Sequence of chain 1.M:
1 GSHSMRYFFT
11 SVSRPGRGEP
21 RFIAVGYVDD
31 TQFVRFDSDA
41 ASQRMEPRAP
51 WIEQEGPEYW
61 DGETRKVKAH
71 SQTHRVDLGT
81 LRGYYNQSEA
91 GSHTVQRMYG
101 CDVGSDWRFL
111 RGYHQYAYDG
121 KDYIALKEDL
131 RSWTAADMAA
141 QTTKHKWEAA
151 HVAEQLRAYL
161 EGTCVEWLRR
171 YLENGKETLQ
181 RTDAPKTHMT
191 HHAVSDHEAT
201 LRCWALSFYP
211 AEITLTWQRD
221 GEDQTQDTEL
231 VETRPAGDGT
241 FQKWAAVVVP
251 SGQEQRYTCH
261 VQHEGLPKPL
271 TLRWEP

Binding-site contacts:
Ligand atom OXT contacts residue THR143 of chain 1.M at 3.0 Å (h-bond).
Ligand atom CE1 contacts residue TRP167 of chain 1.M at 3.5 Å (hydrophobic).
Ligand atom CA contacts residue GLU63 of chain 1.M at 3.4 Å.
Ligand atom CG contacts residue GLU63 of chain 1.M at 3.5 Å.
Ligand atom OXT contacts residue LYS146 of chain 1.M at 3.3 Å (salt-bridge).
Ligand atom O contacts residue LYS66 of chain 1.M at 2.7 Å (salt-bridge).
Ligand atom O contacts residue HIS70 of chain 1.M at 3.3 Å.
Ligand atom CD1 contacts residue HIS70 of chain 1.M at 3.2 Å.
Ligand atom CA contacts residue ASP77 of chain 1.M at 3.5 Å.
Ligand atom CG2 contacts residue TYR116 of chain 1.M at 3.3 Å (hydrophobic).
Ligand atom O contacts residue TYR159 of chain 1.M at 2.9 Å (h-bond).
Ligand atom N contacts residue TYR171 of chain 1.M at 3.0 Å (h-bond).
Ligand atom O contacts residue TRP147 of chain 1.M at 2.9 Å (h-bond).
Ligand atom CB contacts residue TRP167 of chain 1.M at 3.5 Å (hydrophobic).
Ligand atom N contacts residue GLU63 of chain 1.M at 2.7 Å (salt-bridge).
Ligand atom CG1 contacts residue THR143 of chain 1.M at 3.0 Å.
Ligand atom CE2 contacts residue THR163 of chain 1.M at 3.3 Å.
Ligand atom CG2 contacts residue ASP77 of chain 1.M at 3.4 Å.
Ligand atom C contacts residue LYS146 of chain 1.M at 3.4 Å.
Ligand atom C contacts residue GLU63 of chain 1.M at 3.5 Å.
Ligand atom CD2 contacts residue THR163 of chain 1.M at 3.1 Å.
Ligand atom O contacts residue THR73 of chain 1.M at 3.0 Å (h-bond).
Ligand atom CA contacts residue GOL1 of chain 1.IB at 3.5 Å.
Ligand atom CG1 contacts residue THR73 of chain 1.M at 3.5 Å.
Ligand atom CD2 contacts residue TYR159 of chain 1.M at 3.2 Å (hydrophobic).
Ligand atom N contacts residue LYS66 of chain 1.M at 3.3 Å (salt-bridge).
Ligand atom CD2 contacts residue TYR99 of chain 1.M at 3.4 Å (hydrophobic).
Ligand atom OXT contacts residue TYR84 of chain 1.M at 3.3 Å (h-bond).
Ligand atom N contacts residue TYR7 of chain 1.M at 2.7 Å (h-bond).
Ligand atom N contacts residue ASP77 of chain 1.M at 2.8 Å (salt-bridge).
Ligand atom N contacts residue TYR99 of chain 1.M at 3.1 Å (h-bond).
Ligand atom CD1 contacts residue MET45 of chain 1.M at 3.3 Å (hydrophobic).
Ligand atom CG1 contacts residue TYR123 of chain 1.M at 3.3 Å (hydrophobic).
Ligand atom C contacts residue LYS66 of chain 1.M at 3.5 Å.
Ligand atom OG1 contacts residue GOL1 of chain 1.IB at 3.4 Å (h-bond).
Ligand atom CD1 contacts residue GLU63 of chain 1.M at 3.3 Å.
Ligand atom N contacts residue GOL1 of chain 1.IB at 3.0 Å (h-bond).
Ligand atom O contacts residue LYS146 of chain 1.M at 2.7 Å (salt-bridge).
Ligand atom O contacts residue GOL1 of chain 1.IB at 3.2 Å (h-bond).
Ligand atom CD1 contacts residue TRP167 of chain 1.M at 3.3 Å (hydrophobic).

The small molecule below binds the protein below.
Small molecule (SMILES): CC[C@H](C)[C@H](NC(=O)[C@H](CC1=CN=C2CC=CC=C12)NC(=O)[C@H](CCSC)NC(=O)[C@H](CC(C)C)NC(=O)[C@H](CC(C)C)NC(=O)[C@@H](N)Cc1ccc(O)cc1)C(=O)N[C@H](C(=O)N[C@@H](CCC(N)=O)C(=O)N[C@H](C(=O)O)C(C)C)[C@@H](C)O